Sequence of chain 1.B:
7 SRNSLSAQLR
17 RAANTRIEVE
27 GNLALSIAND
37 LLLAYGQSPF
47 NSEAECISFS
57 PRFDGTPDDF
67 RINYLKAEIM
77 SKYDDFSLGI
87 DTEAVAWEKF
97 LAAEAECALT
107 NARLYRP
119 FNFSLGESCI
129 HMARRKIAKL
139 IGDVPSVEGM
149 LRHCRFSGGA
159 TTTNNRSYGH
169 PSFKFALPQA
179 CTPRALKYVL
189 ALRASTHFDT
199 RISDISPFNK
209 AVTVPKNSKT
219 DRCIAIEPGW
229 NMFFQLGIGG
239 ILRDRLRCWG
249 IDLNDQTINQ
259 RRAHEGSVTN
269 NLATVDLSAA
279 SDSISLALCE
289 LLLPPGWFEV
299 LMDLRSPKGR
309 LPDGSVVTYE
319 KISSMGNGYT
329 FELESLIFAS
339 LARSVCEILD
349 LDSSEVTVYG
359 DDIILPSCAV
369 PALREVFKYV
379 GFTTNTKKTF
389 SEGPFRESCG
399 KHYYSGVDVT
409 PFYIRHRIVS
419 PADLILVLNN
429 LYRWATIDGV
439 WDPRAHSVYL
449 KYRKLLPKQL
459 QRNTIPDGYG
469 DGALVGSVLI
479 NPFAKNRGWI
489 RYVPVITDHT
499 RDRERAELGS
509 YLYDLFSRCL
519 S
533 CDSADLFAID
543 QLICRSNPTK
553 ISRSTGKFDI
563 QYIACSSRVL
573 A

A small-molecule ligand and the protein it binds are described below.
Small molecule (SMILES): C[C@H](O)COCC(COC[C@@H](C)O)(COC[C@@H](C)O)COC[C@@H](C)O

Binding-site contacts:
Ligand atom CAF contacts residue LEU149 of chain 1.B at 4.0 Å (hydrophobic).
Ligand atom CAF contacts residue PHE232 of chain 1.B at 4.2 Å (hydrophobic).
Ligand atom CAL contacts residue MET148 of chain 1.B at 4.0 Å (hydrophobic).
Ligand atom OAH contacts residue VAL142 of chain 1.B at 4.0 Å.
Ligand atom OAK contacts residue MET148 of chain 1.B at 3.5 Å.
Ligand atom OAG contacts residue LEU190 of chain 1.B at 4.2 Å.
Ligand atom CAB contacts residue TYR186 of chain 1.B at 3.5 Å (hydrophobic).
Ligand atom CAE contacts residue MET148 of chain 1.B at 4.1 Å (hydrophobic).
Ligand atom OAO contacts residue ALA189 of chain 1.B at 4.2 Å.
Ligand atom CAC contacts residue MET148 of chain 1.B at 4.2 Å (hydrophobic).
Ligand atom CAF contacts residue ARG547 of chain 1.A at 3.5 Å.
Ligand atom OAD contacts residue MET148 of chain 1.B at 4.0 Å.
Ligand atom OAD contacts residue LEU149 of chain 1.B at 4.0 Å.
Ligand atom OAG contacts residue ARG547 of chain 1.A at 3.3 Å (salt-bridge).
Ligand atom CAP contacts residue TYR186 of chain 1.B at 4.1 Å (hydrophobic).
Ligand atom OAH contacts residue PRO143 of chain 1.B at 3.0 Å (h-bond).
Ligand atom CAE contacts residue PHE232 of chain 1.B at 4.0 Å (hydrophobic).
Ligand atom CAN contacts residue TYR186 of chain 1.B at 3.9 Å (hydrophobic).
Ligand atom CAC contacts residue PHE232 of chain 1.B at 3.9 Å (hydrophobic).
Ligand atom CAA contacts residue LEU149 of chain 1.B at 3.8 Å (hydrophobic).
Ligand atom CAE contacts residue LEU149 of chain 1.B at 4.0 Å (hydrophobic).
Ligand atom CAP contacts residue ALA189 of chain 1.B at 3.8 Å (hydrophobic).
Ligand atom OAG contacts residue PHE231 of chain 1.B at 4.0 Å.
Ligand atom CAA contacts residue LEU190 of chain 1.B at 4.0 Å (hydrophobic).
Ligand atom OAS contacts residue LEU149 of chain 1.B at 4.0 Å.
Ligand atom OAG contacts residue LEU149 of chain 1.B at 4.1 Å.
Ligand atom CAY contacts residue SER193 of chain 1.B at 4.1 Å.
Ligand atom OAS contacts residue SER193 of chain 1.B at 4.1 Å.
Ligand atom OAR contacts residue LYS185 of chain 1.B at 3.7 Å.
Ligand atom CAA contacts residue ARG547 of chain 1.A at 2.8 Å.
Ligand atom CAU contacts residue VAL145 of chain 1.B at 3.8 Å (hydrophobic).
Ligand atom CAI contacts residue PRO143 of chain 1.B at 3.5 Å (hydrophobic).
Ligand atom CAI contacts residue MET148 of chain 1.B at 4.2 Å (hydrophobic).
Ligand atom CAE contacts residue CYS152 of chain 1.B at 4.1 Å (hydrophobic).
Ligand atom CAF contacts residue LEU190 of chain 1.B at 4.2 Å (hydrophobic).
Ligand atom OAS contacts residue ARG547 of chain 1.A at 2.7 Å (salt-bridge).
Ligand atom CAY contacts residue ALA189 of chain 1.B at 3.6 Å (hydrophobic).
Ligand atom CAB contacts residue VAL298 of chain 1.B at 4.0 Å (hydrophobic).
Ligand atom CAT contacts residue ARG547 of chain 1.A at 3.9 Å.
Ligand atom OAV contacts residue VAL145 of chain 1.B at 4.0 Å.

Sequence of chain 1.A:
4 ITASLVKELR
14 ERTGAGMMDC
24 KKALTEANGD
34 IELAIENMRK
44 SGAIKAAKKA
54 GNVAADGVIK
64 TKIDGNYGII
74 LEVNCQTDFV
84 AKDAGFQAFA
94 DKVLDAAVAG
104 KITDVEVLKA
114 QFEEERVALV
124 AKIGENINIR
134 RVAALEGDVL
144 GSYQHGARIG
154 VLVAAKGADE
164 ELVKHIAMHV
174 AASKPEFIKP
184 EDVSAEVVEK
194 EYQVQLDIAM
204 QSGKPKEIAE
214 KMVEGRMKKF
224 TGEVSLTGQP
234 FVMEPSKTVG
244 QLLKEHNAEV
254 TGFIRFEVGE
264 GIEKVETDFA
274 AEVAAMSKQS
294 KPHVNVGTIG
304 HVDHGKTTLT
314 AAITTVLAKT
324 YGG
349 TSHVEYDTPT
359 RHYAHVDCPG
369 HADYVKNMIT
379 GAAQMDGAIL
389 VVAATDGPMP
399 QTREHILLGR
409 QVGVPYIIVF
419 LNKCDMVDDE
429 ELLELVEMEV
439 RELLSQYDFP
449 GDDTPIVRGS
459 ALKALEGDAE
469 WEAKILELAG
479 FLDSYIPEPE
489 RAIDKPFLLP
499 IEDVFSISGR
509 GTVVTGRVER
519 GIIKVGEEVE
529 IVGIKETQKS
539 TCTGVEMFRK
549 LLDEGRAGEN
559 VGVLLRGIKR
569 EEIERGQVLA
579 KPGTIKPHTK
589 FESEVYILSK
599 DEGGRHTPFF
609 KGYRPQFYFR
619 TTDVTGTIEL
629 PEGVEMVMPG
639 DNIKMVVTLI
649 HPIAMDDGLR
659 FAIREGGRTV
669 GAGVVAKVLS